This protein binds this small molecule.
Small molecule (SMILES): CC(C)C[C@H](NC(=O)[C@H](CC(N)=O)NC(=O)[C@H](CO)NC(=O)[C@H](CC(C)C)NC(=O)[C@H](COP(=O)(O)O)NC(=O)[C@H](C)NC(=O)[C@@H](N)CO)C(=O)N[C@H](C=O)Cc1cnc[nH]1

Binding-site contacts:
Ligand atom N contacts residue ASN174 of chain 1.B at 3.0 Å (h-bond).
Ligand atom N contacts residue LEU173 of chain 1.B at 3.6 Å.
Ligand atom CD2 contacts residue ASP214 of chain 1.B at 3.7 Å.
Ligand atom C contacts residue ASN225 of chain 1.B at 4.0 Å.
Ligand atom O1P contacts residue ARG128 of chain 1.B at 2.9 Å (salt-bridge).
Ligand atom OG contacts residue GLU181 of chain 1.B at 3.5 Å (salt-bridge).
Ligand atom CD1 contacts residue ILE218 of chain 1.B at 3.7 Å (hydrophobic).
Ligand atom CA contacts residue ASN174 of chain 1.B at 3.9 Å.
Ligand atom CD1 contacts residue LEU217 of chain 1.B at 3.7 Å (hydrophobic).
Ligand atom O contacts residue LEU221 of chain 1.B at 3.7 Å.
Ligand atom C contacts residue ASN225 of chain 1.B at 3.9 Å.
Ligand atom O2P contacts residue TYR129 of chain 1.B at 3.8 Å.
Ligand atom P contacts residue ARG128 of chain 1.B at 3.8 Å.
Ligand atom CB contacts residue ASN174 of chain 1.B at 3.4 Å.
Ligand atom N contacts residue ASN225 of chain 1.B at 3.1 Å (h-bond).
Ligand atom O1P contacts residue ARG57 of chain 1.B at 2.9 Å (salt-bridge).
Ligand atom OG contacts residue LYS50 of chain 1.B at 3.9 Å.
Ligand atom O3P contacts residue TYR129 of chain 1.B at 2.6 Å (h-bond).
Ligand atom CD1 contacts residue LEU221 of chain 1.B at 3.9 Å (hydrophobic).
Ligand atom CD2 contacts residue LYS121 of chain 1.B at 3.9 Å.
Ligand atom O contacts residue VAL177 of chain 1.B at 3.3 Å.
Ligand atom P contacts residue TYR129 of chain 1.B at 3.8 Å.
Ligand atom O3P contacts residue ASN174 of chain 1.B at 4.0 Å.
Ligand atom CA contacts residue LEU173 of chain 1.B at 3.8 Å (hydrophobic).
Ligand atom O contacts residue LEU173 of chain 1.B at 3.8 Å.
Ligand atom C contacts residue ASN174 of chain 1.B at 3.8 Å.
Ligand atom C contacts residue LEU173 of chain 1.B at 3.7 Å (hydrophobic).
Ligand atom CA contacts residue GLU181 of chain 1.B at 3.9 Å.
Ligand atom N contacts residue GLU181 of chain 1.B at 3.6 Å.
Ligand atom OG contacts residue TRP229 of chain 1.B at 2.8 Å (h-bond).
Ligand atom CB contacts residue ASN225 of chain 1.B at 3.6 Å.
Ligand atom O contacts residue ASN225 of chain 1.B at 2.9 Å (h-bond).
Ligand atom CB contacts residue GLU181 of chain 1.B at 3.0 Å.
Ligand atom CA contacts residue ASN225 of chain 1.B at 4.0 Å.
Ligand atom O2P contacts residue ARG57 of chain 1.B at 2.8 Å (salt-bridge).
Ligand atom P contacts residue ARG57 of chain 1.B at 3.7 Å.
Ligand atom O3P contacts residue ARG128 of chain 1.B at 2.9 Å (salt-bridge).
Ligand atom CA contacts residue ASN225 of chain 1.B at 3.8 Å.
Ligand atom CA contacts residue ASN174 of chain 1.B at 3.7 Å.
Ligand atom CB contacts residue ASN174 of chain 1.B at 3.6 Å.

Sequence of chain 1.B:
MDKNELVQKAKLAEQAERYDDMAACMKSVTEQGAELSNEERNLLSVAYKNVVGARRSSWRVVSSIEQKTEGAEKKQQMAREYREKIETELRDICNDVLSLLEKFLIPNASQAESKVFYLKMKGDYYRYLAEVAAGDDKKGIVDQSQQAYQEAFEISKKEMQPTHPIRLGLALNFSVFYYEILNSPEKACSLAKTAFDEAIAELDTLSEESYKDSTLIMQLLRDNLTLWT